Binding-site contacts:
Ligand atom O5 contacts residue THR156 of chain 17.C at 4.1 Å.
Ligand atom C5 contacts residue THR156 of chain 17.C at 4.1 Å.
Ligand atom C1 contacts residue GLY150 of chain 17.C at 4.0 Å.
Ligand atom N2 contacts residue GLY150 of chain 17.C at 3.5 Å (h-bond).
Ligand atom C8 contacts residue ASN157 of chain 17.C at 3.3 Å.
Ligand atom C5 contacts residue THR156 of chain 17.C at 3.8 Å.
Ligand atom O7 contacts residue HIS148 of chain 17.C at 3.6 Å.
Ligand atom C8 contacts residue GLY150 of chain 17.C at 3.7 Å.
Ligand atom C1 contacts residue MET151 of chain 17.C at 4.2 Å (hydrophobic).
Ligand atom N2 contacts residue ASN154 of chain 17.C at 2.9 Å (h-bond).
Ligand atom C3 contacts residue MET151 of chain 17.C at 4.1 Å (hydrophobic).
Ligand atom C5 contacts residue MET151 of chain 17.C at 3.8 Å (hydrophobic).
Ligand atom O5 contacts residue ASN154 of chain 17.C at 2.3 Å (h-bond).
Ligand atom C2 contacts residue GLY150 of chain 17.C at 3.8 Å.
Ligand atom O7 contacts residue GLY150 of chain 17.C at 2.9 Å (h-bond).
Ligand atom C8 contacts residue THR156 of chain 17.C at 4.2 Å.
Ligand atom C7 contacts residue GLY150 of chain 17.C at 3.1 Å.
Ligand atom C1 contacts residue ASN154 of chain 17.C at 1.4 Å.
Ligand atom C6 contacts residue THR156 of chain 17.C at 3.9 Å.
Ligand atom O7 contacts residue ASN154 of chain 17.C at 4.0 Å.
Ligand atom C2 contacts residue MET151 of chain 17.C at 4.3 Å (hydrophobic).
Ligand atom C6 contacts residue THR156 of chain 17.C at 3.8 Å.
Ligand atom C7 contacts residue ASN154 of chain 17.C at 3.7 Å.
Ligand atom C4 contacts residue ASN154 of chain 17.C at 4.2 Å.
Ligand atom C1 contacts residue THR156 of chain 17.C at 4.3 Å.
Ligand atom C4 contacts residue MET151 of chain 17.C at 3.9 Å (hydrophobic).
Ligand atom C3 contacts residue ASN154 of chain 17.C at 3.8 Å.
Ligand atom O5 contacts residue ASN157 of chain 17.C at 4.2 Å.
Ligand atom O5 contacts residue THR156 of chain 17.C at 3.8 Å.
Ligand atom C5 contacts residue ASN154 of chain 17.C at 3.6 Å.
Ligand atom C2 contacts residue ASN154 of chain 17.C at 2.4 Å.
Ligand atom C6 contacts residue ASN157 of chain 17.C at 3.7 Å.
Ligand atom O6 contacts residue MET151 of chain 17.C at 4.4 Å.
Ligand atom C6 contacts residue ASP161 of chain 17.C at 3.7 Å.
Ligand atom O5 contacts residue MET151 of chain 17.C at 3.9 Å.

Sequence of chain 17.C:
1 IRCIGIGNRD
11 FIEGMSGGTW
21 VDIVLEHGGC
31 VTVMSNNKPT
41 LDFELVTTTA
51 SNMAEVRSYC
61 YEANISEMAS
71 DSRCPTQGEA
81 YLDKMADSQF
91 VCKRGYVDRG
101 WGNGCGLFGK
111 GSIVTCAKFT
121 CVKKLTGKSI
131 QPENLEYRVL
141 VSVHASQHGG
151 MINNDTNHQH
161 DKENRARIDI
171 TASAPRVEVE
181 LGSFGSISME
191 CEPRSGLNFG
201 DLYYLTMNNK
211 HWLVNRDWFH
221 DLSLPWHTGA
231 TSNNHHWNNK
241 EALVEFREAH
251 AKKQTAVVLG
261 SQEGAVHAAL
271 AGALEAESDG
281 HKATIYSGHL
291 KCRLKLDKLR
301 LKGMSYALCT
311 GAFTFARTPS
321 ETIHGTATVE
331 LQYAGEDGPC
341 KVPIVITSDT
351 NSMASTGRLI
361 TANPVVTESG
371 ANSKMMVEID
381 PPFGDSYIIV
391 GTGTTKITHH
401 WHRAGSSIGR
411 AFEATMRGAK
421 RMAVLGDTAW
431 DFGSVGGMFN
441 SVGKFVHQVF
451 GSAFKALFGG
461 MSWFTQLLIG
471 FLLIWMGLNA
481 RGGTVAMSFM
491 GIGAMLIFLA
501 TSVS

A protein and the small-molecule ligand that binds it are described below.
Small molecule (SMILES): CC(=O)N[C@H]1[C@H](O[C@H]2[C@H](O)[C@@H](NC(C)=O)CO[C@@H]2CO[C@@H]2O[C@@H](C)[C@@H](O)[C@@H](O)[C@@H]2O)O[C@H](CO)[C@@H](O)[C@@H]1O